Sequence of chain 1.A:
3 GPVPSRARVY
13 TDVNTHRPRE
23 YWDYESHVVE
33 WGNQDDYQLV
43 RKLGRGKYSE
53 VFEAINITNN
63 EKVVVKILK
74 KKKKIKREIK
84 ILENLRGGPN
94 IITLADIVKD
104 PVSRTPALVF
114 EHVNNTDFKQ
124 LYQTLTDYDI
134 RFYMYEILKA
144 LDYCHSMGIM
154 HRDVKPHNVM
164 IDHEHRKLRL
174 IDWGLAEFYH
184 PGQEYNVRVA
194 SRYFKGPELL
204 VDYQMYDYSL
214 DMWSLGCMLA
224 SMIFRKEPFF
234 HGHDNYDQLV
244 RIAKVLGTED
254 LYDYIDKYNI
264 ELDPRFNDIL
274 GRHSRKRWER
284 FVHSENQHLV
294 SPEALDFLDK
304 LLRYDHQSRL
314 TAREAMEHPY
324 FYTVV

The small molecule below binds the protein below.
Small molecule (SMILES): CC(=O)Nc1cc(Nc2cc(NC3CC3)n3ncc(C#N)c3n2)ccc1N(C)CCN(C)C

Binding-site contacts:
Ligand atom O contacts residue LYS68 of chain 1.A at 3.0 Å (salt-bridge).
Ligand atom C8 contacts residue SER51 of chain 1.A at 3.1 Å.
Ligand atom C22 contacts residue VAL116 of chain 1.A at 3.4 Å (hydrophobic).
Ligand atom C7 contacts residue VAL53 of chain 1.A at 3.6 Å (hydrophobic).
Ligand atom C12 contacts residue ASN161 of chain 1.A at 3.5 Å.
Ligand atom C21 contacts residue LEU45 of chain 1.A at 3.8 Å (hydrophobic).
Ligand atom C8 contacts residue ASP175 of chain 1.A at 3.5 Å.
Ligand atom C12 contacts residue ASP175 of chain 1.A at 3.5 Å.
Ligand atom C1 contacts residue LYS68 of chain 1.A at 3.7 Å.
Ligand atom C17 contacts residue VAL66 of chain 1.A at 3.8 Å (hydrophobic).
Ligand atom C3 contacts residue ILE174 of chain 1.A at 3.7 Å (hydrophobic).
Ligand atom N contacts residue ASP175 of chain 1.A at 2.9 Å (salt-bridge).
Ligand atom C22 contacts residue ASN118 of chain 1.A at 3.8 Å.
Ligand atom N5 contacts residue ILE174 of chain 1.A at 3.8 Å.
Ligand atom N1 contacts residue ASP175 of chain 1.A at 3.3 Å (salt-bridge).
Ligand atom C8 contacts residue VAL53 of chain 1.A at 3.5 Å (hydrophobic).
Ligand atom N6 contacts residue VAL66 of chain 1.A at 3.5 Å.
Ligand atom C14 contacts residue MET163 of chain 1.A at 3.7 Å (hydrophobic).
Ligand atom C9 contacts residue ARG47 of chain 1.A at 3.7 Å.
Ligand atom O contacts residue ASP175 of chain 1.A at 3.1 Å.
Ligand atom C20 contacts residue ASN118 of chain 1.A at 3.8 Å.
Ligand atom C18 contacts residue VAL66 of chain 1.A at 3.6 Å (hydrophobic).
Ligand atom N4 contacts residue MET163 of chain 1.A at 3.6 Å.
Ligand atom N8 contacts residue VAL116 of chain 1.A at 2.8 Å (h-bond).
Ligand atom C15 contacts residue MET163 of chain 1.A at 3.6 Å (hydrophobic).
Ligand atom N6 contacts residue VAL116 of chain 1.A at 3.1 Å (h-bond).
Ligand atom C1 contacts residue ASP175 of chain 1.A at 3.5 Å.
Ligand atom N7 contacts residue PHE113 of chain 1.A at 3.4 Å.
Ligand atom C2 contacts residue VAL53 of chain 1.A at 3.6 Å (hydrophobic).
Ligand atom C11 contacts residue EDO1 of chain 1.Q at 3.4 Å.
Ligand atom N2 contacts residue ASP175 of chain 1.A at 2.8 Å (salt-bridge).
Ligand atom C11 contacts residue EDO1 of chain 1.D at 3.5 Å.
Ligand atom C20 contacts residue VAL116 of chain 1.A at 3.4 Å (hydrophobic).
Ligand atom N4 contacts residue VAL66 of chain 1.A at 3.5 Å.
Ligand atom C11 contacts residue ASP175 of chain 1.A at 3.2 Å.
Ligand atom C18 contacts residue VAL116 of chain 1.A at 3.6 Å (hydrophobic).
Ligand atom C18 contacts residue GLU114 of chain 1.A at 3.3 Å.
Ligand atom C10 contacts residue ASP175 of chain 1.A at 3.8 Å.
Ligand atom N7 contacts residue ILE95 of chain 1.A at 3.5 Å.
Ligand atom C16 contacts residue VAL66 of chain 1.A at 3.7 Å (hydrophobic).